The small molecule below binds the protein below.
Small molecule (SMILES): CC(=O)N[C@@H]1[C@@H](O)[C@H](O)[C@@H](CO)O[C@H]1O

Binding-site contacts:
Ligand atom C1 contacts residue SER157 of chain 49.C at 4.2 Å.
Ligand atom O5 contacts residue ASN154 of chain 49.C at 2.3 Å (h-bond).
Ligand atom C5 contacts residue SER156 of chain 49.C at 4.4 Å.
Ligand atom O6 contacts residue SER157 of chain 49.C at 4.4 Å.
Ligand atom O7 contacts residue ASN154 of chain 49.C at 3.8 Å.
Ligand atom C5 contacts residue ASN154 of chain 49.C at 3.6 Å.
Ligand atom C8 contacts residue ASN154 of chain 49.C at 3.8 Å.
Ligand atom C1 contacts residue ASN154 of chain 49.C at 1.4 Å.
Ligand atom O5 contacts residue SER156 of chain 49.C at 4.3 Å.
Ligand atom N2 contacts residue ASN154 of chain 49.C at 3.1 Å (h-bond).
Ligand atom C4 contacts residue ASN154 of chain 49.C at 4.2 Å.
Ligand atom C6 contacts residue SER157 of chain 49.C at 4.1 Å.
Ligand atom O5 contacts residue SER157 of chain 49.C at 3.5 Å (h-bond).
Ligand atom C1 contacts residue SER156 of chain 49.C at 4.1 Å.
Ligand atom C7 contacts residue ASN154 of chain 49.C at 3.4 Å.
Ligand atom C2 contacts residue ASN154 of chain 49.C at 2.5 Å.
Ligand atom C5 contacts residue SER157 of chain 49.C at 4.3 Å.
Ligand atom C3 contacts residue ASN154 of chain 49.C at 3.9 Å.

Sequence of chain 49.C:
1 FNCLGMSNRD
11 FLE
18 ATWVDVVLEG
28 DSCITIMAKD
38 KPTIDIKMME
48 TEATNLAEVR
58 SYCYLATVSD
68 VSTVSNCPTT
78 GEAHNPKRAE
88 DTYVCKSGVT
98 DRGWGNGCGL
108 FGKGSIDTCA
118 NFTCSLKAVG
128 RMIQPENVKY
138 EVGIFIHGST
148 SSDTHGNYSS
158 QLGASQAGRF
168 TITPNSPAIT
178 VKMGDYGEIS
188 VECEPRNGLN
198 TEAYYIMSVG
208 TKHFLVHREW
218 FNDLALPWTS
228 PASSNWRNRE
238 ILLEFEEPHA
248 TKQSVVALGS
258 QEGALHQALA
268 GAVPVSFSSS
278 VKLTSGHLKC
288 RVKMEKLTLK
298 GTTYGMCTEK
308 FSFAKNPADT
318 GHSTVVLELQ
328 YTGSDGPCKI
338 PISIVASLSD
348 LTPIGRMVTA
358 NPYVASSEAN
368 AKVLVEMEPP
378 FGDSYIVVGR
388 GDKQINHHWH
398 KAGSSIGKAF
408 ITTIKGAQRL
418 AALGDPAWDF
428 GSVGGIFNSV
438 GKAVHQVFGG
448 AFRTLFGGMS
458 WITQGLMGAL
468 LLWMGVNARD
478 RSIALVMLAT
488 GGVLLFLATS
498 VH